Binding-site contacts:
Ligand atom N4 contacts residue TYR88 of chain 1.B at 2.8 Å (h-bond).
Ligand atom C3' contacts residue ASP60 of chain 1.B at 3.2 Å.
Ligand atom C6 contacts residue PHE90 of chain 1.B at 3.7 Å (hydrophobic).
Ligand atom C4 contacts residue TYR88 of chain 1.B at 3.7 Å (hydrophobic).
Ligand atom O2' contacts residue ARG142 of chain 1.B at 2.9 Å (salt-bridge).
Ligand atom C6 contacts residue TYR43 of chain 1.B at 3.1 Å (hydrophobic).
Ligand atom C2' contacts residue ARG142 of chain 1.B at 3.8 Å.
Ligand atom O5' contacts residue ASP40 of chain 1.B at 3.6 Å.
Ligand atom N4 contacts residue HIS93 of chain 1.B at 3.0 Å (h-bond).
Ligand atom O2 contacts residue ARG152 of chain 1.B at 2.8 Å (salt-bridge).
Ligand atom C2 contacts residue ARG152 of chain 1.B at 3.5 Å.
Ligand atom C2 contacts residue GLN160 of chain 1.B at 3.8 Å.
Ligand atom C3' contacts residue ARG142 of chain 1.B at 3.6 Å.
Ligand atom C5 contacts residue TYR88 of chain 1.B at 3.7 Å (hydrophobic).
Ligand atom C5 contacts residue TYR59 of chain 1.B at 3.3 Å (hydrophobic).
Ligand atom C1' contacts residue ARG142 of chain 1.B at 3.6 Å.
Ligand atom C6 contacts residue TYR59 of chain 1.B at 3.4 Å (hydrophobic).
Ligand atom C4' contacts residue ARG142 of chain 1.B at 3.8 Å.
Ligand atom O3' contacts residue THR15 of chain 1.B at 3.5 Å.
Ligand atom O2' contacts residue ASP60 of chain 1.B at 2.7 Å (salt-bridge).
Ligand atom O3' contacts residue ARG142 of chain 1.B at 2.8 Å (salt-bridge).
Ligand atom O5' contacts residue ACP1 of chain 1.F at 2.8 Å (h-bond).
Ligand atom N4 contacts residue TYR59 of chain 1.B at 3.7 Å.
Ligand atom O2 contacts residue ARG142 of chain 1.B at 3.3 Å (salt-bridge).
Ligand atom C5' contacts residue ACP1 of chain 1.F at 3.8 Å.
Ligand atom C4 contacts residue TYR59 of chain 1.B at 3.7 Å (hydrophobic).
Ligand atom O4' contacts residue PHE90 of chain 1.B at 3.9 Å.
Ligand atom C2' contacts residue ASP60 of chain 1.B at 3.5 Å.
Ligand atom O3' contacts residue ASP60 of chain 1.B at 2.7 Å (salt-bridge).
Ligand atom C2' contacts residue TYR43 of chain 1.B at 3.4 Å (hydrophobic).
Ligand atom O2' contacts residue VAL165 of chain 1.B at 3.8 Å.
Ligand atom C3' contacts residue TYR43 of chain 1.B at 3.5 Å (hydrophobic).
Ligand atom O2 contacts residue GLN160 of chain 1.B at 3.5 Å (h-bond).
Ligand atom N3 contacts residue ARG152 of chain 1.B at 3.0 Å (salt-bridge).
Ligand atom C5 contacts residue TYR43 of chain 1.B at 3.7 Å (hydrophobic).
Ligand atom O2' contacts residue GLN160 of chain 1.B at 3.1 Å (h-bond).
Ligand atom C5' contacts residue TYR43 of chain 1.B at 3.5 Å (hydrophobic).
Ligand atom O4' contacts residue TYR43 of chain 1.B at 3.4 Å (h-bond).
Ligand atom C4' contacts residue TYR43 of chain 1.B at 3.7 Å (hydrophobic).
Ligand atom C2' contacts residue TYR59 of chain 1.B at 3.7 Å (hydrophobic).

Sequence of chain 1.B:
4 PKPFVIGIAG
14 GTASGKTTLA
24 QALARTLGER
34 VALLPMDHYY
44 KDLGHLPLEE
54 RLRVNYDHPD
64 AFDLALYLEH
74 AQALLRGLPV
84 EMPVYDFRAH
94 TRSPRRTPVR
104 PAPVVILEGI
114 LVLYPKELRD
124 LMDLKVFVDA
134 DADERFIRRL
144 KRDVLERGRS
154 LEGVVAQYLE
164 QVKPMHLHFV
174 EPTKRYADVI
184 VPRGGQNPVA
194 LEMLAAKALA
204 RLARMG

The small molecule below binds the protein below.
Small molecule (SMILES): Nc1ccn([C@@H]2O[C@H](CO)[C@@H](O)[C@H]2O)c(=O)n1